A protein and the small-molecule ligand that binds it are described below.
Small molecule (SMILES): CC(=O)N[C@@H]1[C@@H](O)[C@H](O)[C@@H](CO)O[C@H]1O

Sequence of chain 1.C:
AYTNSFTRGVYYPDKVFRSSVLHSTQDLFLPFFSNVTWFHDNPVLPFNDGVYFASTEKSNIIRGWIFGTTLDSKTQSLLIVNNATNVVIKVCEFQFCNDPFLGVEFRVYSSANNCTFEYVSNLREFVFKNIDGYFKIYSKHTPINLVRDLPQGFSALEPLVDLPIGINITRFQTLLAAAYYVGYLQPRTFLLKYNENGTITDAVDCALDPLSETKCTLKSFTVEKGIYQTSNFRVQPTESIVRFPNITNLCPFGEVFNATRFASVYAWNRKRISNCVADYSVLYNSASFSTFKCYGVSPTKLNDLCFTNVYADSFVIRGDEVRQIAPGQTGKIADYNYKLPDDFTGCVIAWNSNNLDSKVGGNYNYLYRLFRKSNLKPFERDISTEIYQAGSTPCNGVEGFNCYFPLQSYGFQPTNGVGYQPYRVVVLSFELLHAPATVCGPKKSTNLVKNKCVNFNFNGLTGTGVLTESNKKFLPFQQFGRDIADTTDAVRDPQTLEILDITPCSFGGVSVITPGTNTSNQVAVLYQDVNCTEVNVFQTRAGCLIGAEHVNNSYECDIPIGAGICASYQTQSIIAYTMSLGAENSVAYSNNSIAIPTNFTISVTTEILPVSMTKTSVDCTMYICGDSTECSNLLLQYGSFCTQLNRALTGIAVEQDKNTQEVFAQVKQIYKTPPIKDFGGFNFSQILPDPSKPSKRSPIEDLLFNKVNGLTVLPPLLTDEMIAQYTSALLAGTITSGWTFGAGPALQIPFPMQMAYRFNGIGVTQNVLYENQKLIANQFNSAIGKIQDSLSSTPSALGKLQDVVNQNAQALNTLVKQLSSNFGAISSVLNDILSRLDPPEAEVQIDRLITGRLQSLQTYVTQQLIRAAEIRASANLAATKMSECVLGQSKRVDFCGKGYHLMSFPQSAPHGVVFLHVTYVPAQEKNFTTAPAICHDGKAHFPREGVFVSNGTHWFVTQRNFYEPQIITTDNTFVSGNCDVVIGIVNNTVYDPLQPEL

Binding-site contacts:
Ligand atom C7 contacts residue ASN280 of chain 1.C at 4.1 Å.
Ligand atom C8 contacts residue ASN282 of chain 1.C at 4.3 Å.
Ligand atom N2 contacts residue GLU281 of chain 1.C at 3.6 Å.
Ligand atom N2 contacts residue ASN282 of chain 1.C at 2.9 Å (h-bond).
Ligand atom O5 contacts residue ASN282 of chain 1.C at 2.4 Å (h-bond).
Ligand atom C7 contacts residue GLU281 of chain 1.C at 4.0 Å.
Ligand atom C8 contacts residue ASN280 of chain 1.C at 3.7 Å.
Ligand atom C5 contacts residue ASN282 of chain 1.C at 3.7 Å.
Ligand atom C2 contacts residue ASN282 of chain 1.C at 2.4 Å.
Ligand atom C8 contacts residue GLU281 of chain 1.C at 3.4 Å.
Ligand atom O7 contacts residue ASN280 of chain 1.C at 3.8 Å.
Ligand atom O7 contacts residue ASN282 of chain 1.C at 2.9 Å (h-bond).
Ligand atom C1 contacts residue ASN282 of chain 1.C at 1.4 Å.
Ligand atom C4 contacts residue ASN282 of chain 1.C at 4.2 Å.
Ligand atom C7 contacts residue ASN282 of chain 1.C at 3.1 Å.
Ligand atom C3 contacts residue ASN282 of chain 1.C at 3.8 Å.